Binding-site contacts:
Ligand atom C3 contacts residue ASN343 of chain 1.C at 3.8 Å.
Ligand atom C1 contacts residue ASN343 of chain 1.C at 1.4 Å.
Ligand atom O7 contacts residue ASN343 of chain 1.C at 3.9 Å.
Ligand atom C4 contacts residue ASN343 of chain 1.C at 4.2 Å.
Ligand atom N2 contacts residue ASN343 of chain 1.C at 3.0 Å (h-bond).
Ligand atom C7 contacts residue GLY339 of chain 1.C at 4.1 Å.
Ligand atom C8 contacts residue GLY339 of chain 1.C at 3.6 Å.
Ligand atom C2 contacts residue ASN343 of chain 1.C at 2.5 Å.
Ligand atom N2 contacts residue GLY339 of chain 1.C at 3.9 Å.
Ligand atom C5 contacts residue ASN343 of chain 1.C at 3.6 Å.
Ligand atom O5 contacts residue ASN343 of chain 1.C at 2.3 Å (h-bond).
Ligand atom C8 contacts residue PHE338 of chain 1.C at 4.1 Å (hydrophobic).
Ligand atom C7 contacts residue ASN343 of chain 1.C at 3.7 Å.
Ligand atom C8 contacts residue PHE342 of chain 1.C at 4.5 Å (hydrophobic).

This small molecule binds to this protein.
Small molecule (SMILES): CC(=O)N[C@H]1[C@H](O[C@H]2[C@H](O)[C@@H](NC(C)=O)CO[C@@H]2CO)O[C@H](CO)[C@@H](O)[C@@H]1O

Sequence of chain 1.C:
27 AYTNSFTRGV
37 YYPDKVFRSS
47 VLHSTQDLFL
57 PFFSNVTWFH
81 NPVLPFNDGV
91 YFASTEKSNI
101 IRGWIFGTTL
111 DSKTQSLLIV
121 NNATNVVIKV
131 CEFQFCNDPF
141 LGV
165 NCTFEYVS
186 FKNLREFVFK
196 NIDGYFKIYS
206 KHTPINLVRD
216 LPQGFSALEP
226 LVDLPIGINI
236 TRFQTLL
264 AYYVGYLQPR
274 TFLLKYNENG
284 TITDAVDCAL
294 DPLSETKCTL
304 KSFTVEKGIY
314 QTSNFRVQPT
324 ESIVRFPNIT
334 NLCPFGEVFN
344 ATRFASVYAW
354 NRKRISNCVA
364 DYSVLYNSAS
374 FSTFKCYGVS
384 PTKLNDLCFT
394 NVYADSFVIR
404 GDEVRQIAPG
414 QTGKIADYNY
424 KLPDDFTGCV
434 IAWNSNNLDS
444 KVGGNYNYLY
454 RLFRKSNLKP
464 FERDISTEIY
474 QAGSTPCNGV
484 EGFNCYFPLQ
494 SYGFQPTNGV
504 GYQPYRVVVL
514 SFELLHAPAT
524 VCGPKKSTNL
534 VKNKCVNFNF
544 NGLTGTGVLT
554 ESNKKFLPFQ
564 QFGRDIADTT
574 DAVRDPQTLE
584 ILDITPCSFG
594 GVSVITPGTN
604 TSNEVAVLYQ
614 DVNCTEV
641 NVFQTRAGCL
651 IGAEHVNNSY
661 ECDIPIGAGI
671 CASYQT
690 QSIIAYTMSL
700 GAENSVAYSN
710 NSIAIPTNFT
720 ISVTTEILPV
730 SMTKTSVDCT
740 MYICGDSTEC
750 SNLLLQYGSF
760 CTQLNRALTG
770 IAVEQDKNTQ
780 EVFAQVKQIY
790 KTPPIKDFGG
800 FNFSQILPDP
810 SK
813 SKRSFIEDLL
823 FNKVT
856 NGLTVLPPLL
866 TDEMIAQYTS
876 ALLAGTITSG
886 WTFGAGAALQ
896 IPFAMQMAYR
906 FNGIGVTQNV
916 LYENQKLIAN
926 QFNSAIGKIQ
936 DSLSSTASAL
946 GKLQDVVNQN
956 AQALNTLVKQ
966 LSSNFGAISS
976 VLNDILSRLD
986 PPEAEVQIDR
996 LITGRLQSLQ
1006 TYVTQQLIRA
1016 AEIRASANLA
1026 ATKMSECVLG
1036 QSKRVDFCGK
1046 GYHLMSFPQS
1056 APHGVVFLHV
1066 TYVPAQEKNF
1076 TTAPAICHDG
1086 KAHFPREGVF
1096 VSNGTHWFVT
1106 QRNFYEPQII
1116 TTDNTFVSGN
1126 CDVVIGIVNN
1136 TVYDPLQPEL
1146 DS